Sequence of chain 2.B:
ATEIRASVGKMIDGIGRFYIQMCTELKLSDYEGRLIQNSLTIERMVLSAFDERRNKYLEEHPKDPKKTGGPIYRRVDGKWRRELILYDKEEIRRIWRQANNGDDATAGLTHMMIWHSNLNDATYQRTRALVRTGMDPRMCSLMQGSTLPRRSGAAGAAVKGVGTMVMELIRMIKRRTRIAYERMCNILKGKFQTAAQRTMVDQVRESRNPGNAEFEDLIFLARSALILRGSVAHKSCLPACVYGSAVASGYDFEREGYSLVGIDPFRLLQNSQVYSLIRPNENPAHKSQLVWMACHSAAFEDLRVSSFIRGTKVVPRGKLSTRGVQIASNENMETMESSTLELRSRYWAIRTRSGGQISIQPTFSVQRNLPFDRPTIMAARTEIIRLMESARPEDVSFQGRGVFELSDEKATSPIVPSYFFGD

The protein below binds the small molecule below.
Small molecule (SMILES): Cc1onc(-c2cccnc2Cl)c1C(=O)N1CCN(c2ccc([N+](=O)[O-])cc2Cl)CC1

Sequence of chain 2.A:
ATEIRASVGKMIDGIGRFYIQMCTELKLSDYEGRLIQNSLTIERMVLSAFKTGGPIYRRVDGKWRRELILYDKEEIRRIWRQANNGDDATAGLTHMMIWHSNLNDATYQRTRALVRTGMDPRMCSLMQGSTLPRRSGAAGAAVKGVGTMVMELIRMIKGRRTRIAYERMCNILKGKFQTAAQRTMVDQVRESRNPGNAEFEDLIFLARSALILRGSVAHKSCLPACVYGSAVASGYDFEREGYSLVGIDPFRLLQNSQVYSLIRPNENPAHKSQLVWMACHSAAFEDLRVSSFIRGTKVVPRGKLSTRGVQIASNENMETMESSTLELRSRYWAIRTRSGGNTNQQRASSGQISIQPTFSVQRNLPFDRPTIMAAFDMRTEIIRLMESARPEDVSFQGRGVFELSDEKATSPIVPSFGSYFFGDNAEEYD

Binding-site contacts:
Ligand atom C4 contacts residue TYR282 of chain 2.B at 3.5 Å (hydrophobic).
Ligand atom O29 contacts residue TYR45 of chain 2.A at 3.5 Å.
Ligand atom C3 contacts residue TYR282 of chain 2.B at 3.6 Å (hydrophobic).
Ligand atom C1 contacts residue TYR282 of chain 2.B at 3.5 Å (hydrophobic).
Ligand atom CL30 contacts residue TYR45 of chain 2.A at 2.8 Å.
Ligand atom C19 contacts residue TYR306 of chain 2.A at 3.7 Å (hydrophobic).
Ligand atom C2 contacts residue TYR45 of chain 2.A at 3.8 Å (hydrophobic).
Ligand atom O27 contacts residue SER369 of chain 2.A at 2.6 Å (h-bond).
Ligand atom C10 contacts residue TYR282 of chain 2.B at 3.4 Å (hydrophobic).
Ligand atom N22 contacts residue TYR45 of chain 2.A at 3.6 Å.
Ligand atom C20 contacts residue TYR45 of chain 2.A at 3.6 Å (hydrophobic).
Ligand atom O26 contacts residue ARG298 of chain 2.B at 3.5 Å.
Ligand atom C15 contacts residue SER369 of chain 2.A at 3.8 Å.
Ligand atom C3 contacts residue ARG298 of chain 2.B at 3.3 Å.
Ligand atom O28 contacts residue TYR289 of chain 2.B at 3.5 Å.
Ligand atom C19 contacts residue ASN302 of chain 2.B at 3.0 Å.
Ligand atom O26 contacts residue ASP295 of chain 2.B at 3.1 Å (salt-bridge).
Ligand atom C13 contacts residue TYR45 of chain 2.A at 3.7 Å (hydrophobic).
Ligand atom C11 contacts residue TYR282 of chain 2.B at 3.3 Å (hydrophobic).
Ligand atom C18 contacts residue TYR45 of chain 2.A at 3.6 Å (hydrophobic).
Ligand atom C20 contacts residue SER369 of chain 2.A at 3.6 Å.
Ligand atom O28 contacts residue ASP295 of chain 2.B at 3.3 Å (salt-bridge).
Ligand atom C13 contacts residue TRP97 of chain 2.A at 3.6 Å (hydrophobic).
Ligand atom CL31 contacts residue ARG92 of chain 2.A at 3.7 Å.
Ligand atom C6 contacts residue TYR282 of chain 2.B at 3.4 Å (hydrophobic).
Ligand atom C5 contacts residue TYR282 of chain 2.B at 3.3 Å (hydrophobic).
Ligand atom C17 contacts residue ASN302 of chain 2.B at 3.5 Å.
Ligand atom C20 contacts residue TRP97 of chain 2.A at 3.7 Å (hydrophobic).
Ligand atom O28 contacts residue LEU299 of chain 2.B at 3.5 Å.
Ligand atom O29 contacts residue GLU46 of chain 2.A at 3.6 Å (salt-bridge).
Ligand atom CL30 contacts residue TYR282 of chain 2.B at 3.5 Å.
Ligand atom N25 contacts residue TYR282 of chain 2.B at 3.4 Å (h-bond).
Ligand atom O29 contacts residue TRP97 of chain 2.A at 3.4 Å.
Ligand atom C1 contacts residue GLY281 of chain 2.B at 3.7 Å.
Ligand atom C16 contacts residue TYR282 of chain 2.B at 3.6 Å (hydrophobic).
Ligand atom O26 contacts residue TYR282 of chain 2.B at 3.5 Å (h-bond).
Ligand atom C9 contacts residue TYR282 of chain 2.B at 3.4 Å (hydrophobic).
Ligand atom C6 contacts residue GLU287 of chain 2.B at 3.6 Å.
Ligand atom N25 contacts residue ASP295 of chain 2.B at 3.3 Å (salt-bridge).
Ligand atom C4 contacts residue ARG298 of chain 2.B at 3.5 Å.